A small-molecule ligand and the protein it binds are described below.
Small molecule (SMILES): CC(=O)N[C@H]1[C@H](O[C@H]2[C@H](O)[C@@H](NC(C)=O)CO[C@@H]2CO)O[C@H](CO)[C@@H](O)[C@@H]1O

Sequence of chain 24.E:
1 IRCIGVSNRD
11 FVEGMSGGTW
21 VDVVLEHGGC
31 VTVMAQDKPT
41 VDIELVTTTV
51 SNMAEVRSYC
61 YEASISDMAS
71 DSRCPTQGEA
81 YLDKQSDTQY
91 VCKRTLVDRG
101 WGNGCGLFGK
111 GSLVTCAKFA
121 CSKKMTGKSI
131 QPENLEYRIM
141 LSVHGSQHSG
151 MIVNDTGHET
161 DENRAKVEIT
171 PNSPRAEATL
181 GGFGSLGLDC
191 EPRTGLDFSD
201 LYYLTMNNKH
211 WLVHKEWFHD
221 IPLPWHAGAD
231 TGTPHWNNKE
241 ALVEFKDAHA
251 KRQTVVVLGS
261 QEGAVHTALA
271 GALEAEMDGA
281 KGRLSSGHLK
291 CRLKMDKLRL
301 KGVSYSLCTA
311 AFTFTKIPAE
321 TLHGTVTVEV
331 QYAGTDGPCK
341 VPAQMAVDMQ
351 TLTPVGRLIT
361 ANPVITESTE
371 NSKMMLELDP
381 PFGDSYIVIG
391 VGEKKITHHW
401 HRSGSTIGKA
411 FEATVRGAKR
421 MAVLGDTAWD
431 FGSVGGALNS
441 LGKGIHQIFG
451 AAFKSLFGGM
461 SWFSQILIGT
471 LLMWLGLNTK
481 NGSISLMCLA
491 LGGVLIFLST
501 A

Binding-site contacts:
Ligand atom C1 contacts residue ASN154 of chain 24.E at 3.1 Å.
Ligand atom N2 contacts residue ASN154 of chain 24.E at 4.0 Å.
Ligand atom C7 contacts residue THR156 of chain 24.E at 3.6 Å.
Ligand atom C7 contacts residue ASN154 of chain 24.E at 3.7 Å.
Ligand atom C8 contacts residue THR156 of chain 24.E at 3.7 Å.
Ligand atom C2 contacts residue THR156 of chain 24.E at 3.9 Å.
Ligand atom O7 contacts residue THR156 of chain 24.E at 4.5 Å.
Ligand atom C8 contacts residue ASN154 of chain 24.E at 4.5 Å.
Ligand atom C1 contacts residue THR156 of chain 24.E at 3.6 Å.
Ligand atom C2 contacts residue ASN154 of chain 24.E at 4.1 Å.
Ligand atom O5 contacts residue ASN154 of chain 24.E at 3.8 Å.
Ligand atom O6 contacts residue MET151 of chain 24.E at 3.5 Å.
Ligand atom N2 contacts residue THR156 of chain 24.E at 3.2 Å.
Ligand atom O5 contacts residue MET151 of chain 24.E at 4.2 Å.
Ligand atom C3 contacts residue THR156 of chain 24.E at 4.4 Å.
Ligand atom O7 contacts residue ASN154 of chain 24.E at 3.2 Å (h-bond).